This protein binds this small molecule.
Small molecule (SMILES): CC(=O)N[C@@H]1[C@@H](O)[C@H](O)[C@@H](CO)O[C@H]1O

Binding-site contacts:
Ligand atom C4 contacts residue ASN657 of chain 1.C at 4.3 Å.
Ligand atom C3 contacts residue ASN657 of chain 1.C at 3.7 Å.
Ligand atom N2 contacts residue ASN657 of chain 1.C at 2.8 Å (h-bond).
Ligand atom O7 contacts residue ASN657 of chain 1.C at 3.0 Å (h-bond).
Ligand atom C8 contacts residue ASN657 of chain 1.C at 4.2 Å.
Ligand atom C2 contacts residue ASN657 of chain 1.C at 2.4 Å.
Ligand atom C1 contacts residue ASN657 of chain 1.C at 1.4 Å.
Ligand atom C5 contacts residue ASN657 of chain 1.C at 3.8 Å.
Ligand atom O5 contacts residue ASN657 of chain 1.C at 2.5 Å (h-bond).
Ligand atom C7 contacts residue ASN657 of chain 1.C at 3.1 Å.

Sequence of chain 1.C:
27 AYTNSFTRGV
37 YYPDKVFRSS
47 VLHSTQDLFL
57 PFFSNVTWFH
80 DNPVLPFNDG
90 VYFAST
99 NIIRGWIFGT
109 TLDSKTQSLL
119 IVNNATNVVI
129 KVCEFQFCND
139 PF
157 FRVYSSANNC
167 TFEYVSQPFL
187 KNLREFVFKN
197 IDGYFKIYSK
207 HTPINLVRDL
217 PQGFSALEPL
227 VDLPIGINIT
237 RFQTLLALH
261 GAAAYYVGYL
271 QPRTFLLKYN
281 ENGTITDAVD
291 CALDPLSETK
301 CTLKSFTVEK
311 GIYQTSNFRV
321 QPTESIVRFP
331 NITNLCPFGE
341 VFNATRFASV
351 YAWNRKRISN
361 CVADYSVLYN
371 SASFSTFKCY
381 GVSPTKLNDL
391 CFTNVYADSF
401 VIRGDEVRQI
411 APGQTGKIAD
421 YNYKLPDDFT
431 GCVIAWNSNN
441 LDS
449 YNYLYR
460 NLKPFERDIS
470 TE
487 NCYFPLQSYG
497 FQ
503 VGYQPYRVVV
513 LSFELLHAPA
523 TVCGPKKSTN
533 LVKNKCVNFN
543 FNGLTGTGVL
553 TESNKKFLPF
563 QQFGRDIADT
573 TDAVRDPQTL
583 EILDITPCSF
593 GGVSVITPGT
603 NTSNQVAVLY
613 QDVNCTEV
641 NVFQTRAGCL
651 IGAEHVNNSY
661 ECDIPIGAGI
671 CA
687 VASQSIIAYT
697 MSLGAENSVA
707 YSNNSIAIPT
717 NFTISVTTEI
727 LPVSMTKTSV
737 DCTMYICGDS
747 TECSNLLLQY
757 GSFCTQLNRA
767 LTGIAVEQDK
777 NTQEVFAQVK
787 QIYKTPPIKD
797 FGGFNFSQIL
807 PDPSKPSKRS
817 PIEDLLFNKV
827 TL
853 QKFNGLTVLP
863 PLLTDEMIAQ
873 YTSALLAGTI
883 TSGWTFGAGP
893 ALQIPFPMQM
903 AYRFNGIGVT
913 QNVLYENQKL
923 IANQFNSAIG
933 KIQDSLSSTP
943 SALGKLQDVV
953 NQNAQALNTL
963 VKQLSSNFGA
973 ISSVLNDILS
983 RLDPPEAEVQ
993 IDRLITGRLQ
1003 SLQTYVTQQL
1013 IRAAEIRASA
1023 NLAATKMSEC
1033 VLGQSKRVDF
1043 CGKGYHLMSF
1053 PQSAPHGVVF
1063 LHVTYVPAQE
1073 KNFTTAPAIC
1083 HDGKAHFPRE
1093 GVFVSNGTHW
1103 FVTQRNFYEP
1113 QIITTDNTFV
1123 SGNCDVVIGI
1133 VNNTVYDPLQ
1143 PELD